Binding-site contacts:
Ligand atom OXT contacts residue GLU17 of chain 2.B at 3.4 Å.
Ligand atom CD contacts residue PHE18 of chain 2.B at 3.9 Å (hydrophobic).
Ligand atom O contacts residue GLU17 of chain 2.B at 3.4 Å (salt-bridge).
Ligand atom CE contacts residue THR45 of chain 2.A at 3.7 Å.
Ligand atom CE contacts residue PHE18 of chain 2.B at 4.2 Å (hydrophobic).
Ligand atom C contacts residue GLU17 of chain 2.B at 3.9 Å.
Ligand atom CE contacts residue LEU19 of chain 2.B at 4.4 Å (hydrophobic).
Ligand atom CG contacts residue PHE18 of chain 2.B at 3.6 Å (hydrophobic).
Ligand atom CG contacts residue LEU19 of chain 2.B at 3.7 Å (hydrophobic).
Ligand atom NZ contacts residue THR45 of chain 2.A at 3.7 Å.
Ligand atom CG contacts residue THR20 of chain 2.B at 4.4 Å.
Ligand atom CB contacts residue PHE18 of chain 2.B at 3.3 Å (hydrophobic).
Ligand atom CD contacts residue LEU19 of chain 2.B at 4.5 Å (hydrophobic).

This protein binds this small molecule.
Small molecule (SMILES): N[C@@H](CCCC[NH3+])C(=O)O

Sequence of chain 2.B:
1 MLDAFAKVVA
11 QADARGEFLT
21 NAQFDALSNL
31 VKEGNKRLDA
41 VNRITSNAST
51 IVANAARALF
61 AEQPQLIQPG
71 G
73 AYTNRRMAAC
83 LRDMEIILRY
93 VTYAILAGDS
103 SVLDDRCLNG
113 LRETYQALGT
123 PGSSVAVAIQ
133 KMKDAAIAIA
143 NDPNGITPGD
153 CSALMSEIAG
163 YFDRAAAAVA

Sequence of chain 2.A:
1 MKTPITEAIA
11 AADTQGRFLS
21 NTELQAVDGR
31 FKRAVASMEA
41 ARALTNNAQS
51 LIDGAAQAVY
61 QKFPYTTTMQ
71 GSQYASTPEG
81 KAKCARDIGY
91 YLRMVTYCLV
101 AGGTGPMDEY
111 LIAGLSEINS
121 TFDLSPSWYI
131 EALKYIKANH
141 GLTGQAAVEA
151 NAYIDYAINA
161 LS